Binding-site contacts:
Ligand atom CZ contacts residue ALA394 of chain 1.G at 3.7 Å (hydrophobic).
Ligand atom CB contacts residue VAL467 of chain 1.G at 4.2 Å (hydrophobic).
Ligand atom ND2 contacts residue VAL467 of chain 1.G at 3.3 Å (h-bond).
Ligand atom CA contacts residue VAL467 of chain 1.G at 3.1 Å (hydrophobic).
Ligand atom N contacts residue VAL467 of chain 1.G at 3.9 Å.
Ligand atom CA contacts residue ASP469 of chain 1.G at 3.7 Å.
Ligand atom CG contacts residue ALA394 of chain 1.G at 4.3 Å (hydrophobic).
Ligand atom CA contacts residue GLU383 of chain 1.G at 4.3 Å.
Ligand atom O contacts residue GLU383 of chain 1.G at 3.4 Å (salt-bridge).
Ligand atom CB contacts residue GLN379 of chain 1.G at 4.2 Å.
Ligand atom C contacts residue VAL467 of chain 1.G at 3.1 Å (hydrophobic).
Ligand atom CZ contacts residue VAL382 of chain 1.G at 4.1 Å (hydrophobic).
Ligand atom N contacts residue VAL468 of chain 1.G at 4.1 Å.
Ligand atom CE contacts residue ALA394 of chain 1.G at 4.3 Å (hydrophobic).
Ligand atom CD2 contacts residue GLN379 of chain 1.G at 3.4 Å.
Ligand atom CE contacts residue PHE395 of chain 1.G at 4.3 Å (hydrophobic).
Ligand atom CD2 contacts residue VAL382 of chain 1.G at 3.9 Å (hydrophobic).
Ligand atom CD1 contacts residue VAL467 of chain 1.G at 3.3 Å (hydrophobic).
Ligand atom CA contacts residue VAL468 of chain 1.G at 4.0 Å (hydrophobic).
Ligand atom CE2 contacts residue ARG390 of chain 1.G at 3.5 Å.
Ligand atom C contacts residue GLU383 of chain 1.G at 3.0 Å.
Ligand atom CE1 contacts residue VAL468 of chain 1.G at 3.7 Å (hydrophobic).
Ligand atom N contacts residue VAL467 of chain 1.G at 4.0 Å.
Ligand atom CE1 contacts residue VAL382 of chain 1.G at 4.3 Å (hydrophobic).
Ligand atom N contacts residue ASP469 of chain 1.G at 4.2 Å.
Ligand atom CE2 contacts residue ALA394 of chain 1.G at 3.5 Å (hydrophobic).
Ligand atom CZ contacts residue ARG390 of chain 1.G at 4.0 Å.
Ligand atom CE contacts residue THR472 of chain 1.G at 3.6 Å.
Ligand atom CG contacts residue VAL467 of chain 1.G at 4.2 Å (hydrophobic).
Ligand atom CD2 contacts residue ARG390 of chain 1.G at 4.3 Å.
Ligand atom SE contacts residue ALA394 of chain 1.G at 3.6 Å.
Ligand atom N contacts residue ASP469 of chain 1.G at 3.7 Å.
Ligand atom CE1 contacts residue VAL467 of chain 1.G at 3.6 Å (hydrophobic).
Ligand atom CD2 contacts residue ALA394 of chain 1.G at 4.3 Å (hydrophobic).
Ligand atom O contacts residue VAL467 of chain 1.G at 2.8 Å (h-bond).
Ligand atom O contacts residue ASP469 of chain 1.G at 4.3 Å.
Ligand atom CG contacts residue ASP469 of chain 1.G at 3.6 Å.
Ligand atom CD contacts residue ASP469 of chain 1.G at 4.3 Å.
Ligand atom CD1 contacts residue VAL468 of chain 1.G at 4.0 Å (hydrophobic).
Ligand atom CZ contacts residue VAL468 of chain 1.G at 4.2 Å (hydrophobic).

The small molecule below binds the protein below.
Small molecule (SMILES): C[Se]CC[C@H](NC(=O)[C@@H]1CCCN1)C(=O)N[C@@H](Cc1ccccc1)C(=O)N[C@@H](CC(N)=O)C(=O)N[C@@H](Cc1ccccc1)C(=O)N[C@H](C=O)CC(C)C

Sequence of chain 1.G:
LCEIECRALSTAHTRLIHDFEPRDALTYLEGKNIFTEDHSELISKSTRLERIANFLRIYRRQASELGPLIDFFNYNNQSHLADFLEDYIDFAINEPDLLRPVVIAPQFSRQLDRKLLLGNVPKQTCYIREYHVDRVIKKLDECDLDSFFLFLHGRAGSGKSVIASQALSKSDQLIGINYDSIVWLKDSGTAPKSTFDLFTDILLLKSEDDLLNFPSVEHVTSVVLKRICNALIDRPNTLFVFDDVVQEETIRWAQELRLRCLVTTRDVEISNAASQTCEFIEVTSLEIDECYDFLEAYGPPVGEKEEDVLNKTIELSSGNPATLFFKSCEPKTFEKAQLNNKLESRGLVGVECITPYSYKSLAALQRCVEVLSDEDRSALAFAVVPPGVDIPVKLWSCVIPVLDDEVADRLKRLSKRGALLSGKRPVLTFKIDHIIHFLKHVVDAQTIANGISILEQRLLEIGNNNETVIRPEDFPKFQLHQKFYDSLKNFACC